Sequence of chain 1.B:
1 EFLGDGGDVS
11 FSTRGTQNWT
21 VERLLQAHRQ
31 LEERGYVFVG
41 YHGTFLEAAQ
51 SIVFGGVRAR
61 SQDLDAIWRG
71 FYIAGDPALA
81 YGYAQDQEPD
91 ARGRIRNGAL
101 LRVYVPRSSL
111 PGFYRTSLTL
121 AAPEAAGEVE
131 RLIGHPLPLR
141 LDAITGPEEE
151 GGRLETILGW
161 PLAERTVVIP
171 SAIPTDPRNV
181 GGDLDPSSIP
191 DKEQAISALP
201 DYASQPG

A protein and the small-molecule ligand that binds it are described below.
Small molecule (SMILES): CN(C)CC(=O)Nc1ccc2[nH]c(=O)c3ccccc3c2c1

Binding-site contacts:
Ligand atom CAE contacts residue TYR83 of chain 1.B at 4.0 Å (hydrophobic).
Ligand atom OAD contacts residue ALA80 of chain 1.B at 3.3 Å.
Ligand atom CAJ contacts residue HIS42 of chain 1.B at 3.6 Å.
Ligand atom CAH contacts residue ALA74 of chain 1.B at 3.9 Å (hydrophobic).
Ligand atom OAD contacts residue HIS42 of chain 1.B at 3.4 Å.
Ligand atom CAJ contacts residue GLY43 of chain 1.B at 3.3 Å.
Ligand atom CAS contacts residue TYR72 of chain 1.B at 3.8 Å (hydrophobic).
Ligand atom CAI contacts residue TYR83 of chain 1.B at 3.6 Å (hydrophobic).
Ligand atom CAQ contacts residue TYR83 of chain 1.B at 3.5 Å (hydrophobic).
Ligand atom CAF contacts residue TYR72 of chain 1.B at 3.7 Å (hydrophobic).
Ligand atom OAD contacts residue TYR41 of chain 1.B at 3.8 Å.
Ligand atom CAR contacts residue TYR83 of chain 1.B at 3.5 Å (hydrophobic).
Ligand atom CAU contacts residue TYR72 of chain 1.B at 4.1 Å (hydrophobic).
Ligand atom CAI contacts residue TYR72 of chain 1.B at 3.2 Å (hydrophobic).
Ligand atom CAQ contacts residue GLY43 of chain 1.B at 3.6 Å.
Ligand atom CAR contacts residue HIS42 of chain 1.B at 3.7 Å.
Ligand atom CAK contacts residue TYR83 of chain 1.B at 3.7 Å (hydrophobic).
Ligand atom CAQ contacts residue TYR72 of chain 1.B at 4.0 Å (hydrophobic).
Ligand atom CAF contacts residue TYR83 of chain 1.B at 3.9 Å (hydrophobic).
Ligand atom CAR contacts residue GLY43 of chain 1.B at 3.5 Å.
Ligand atom CAE contacts residue ILE73 of chain 1.B at 3.5 Å (hydrophobic).
Ligand atom NAN contacts residue GLY43 of chain 1.B at 2.8 Å (h-bond).
Ligand atom CAS contacts residue TYR83 of chain 1.B at 3.5 Å (hydrophobic).
Ligand atom CAK contacts residue TYR72 of chain 1.B at 4.1 Å (hydrophobic).
Ligand atom CAH contacts residue TYR83 of chain 1.B at 3.8 Å (hydrophobic).
Ligand atom NAN contacts residue TYR83 of chain 1.B at 3.3 Å.
Ligand atom CAJ contacts residue TYR83 of chain 1.B at 3.8 Å (hydrophobic).
Ligand atom OAD contacts residue GLY43 of chain 1.B at 2.8 Å (h-bond).
Ligand atom CAH contacts residue ILE73 of chain 1.B at 3.7 Å (hydrophobic).
Ligand atom CAU contacts residue TYR83 of chain 1.B at 3.5 Å (hydrophobic).
Ligand atom OAD contacts residue TYR83 of chain 1.B at 4.0 Å.
Ligand atom CAP contacts residue TYR83 of chain 1.B at 4.1 Å (hydrophobic).
Ligand atom CAE contacts residue LEU79 of chain 1.B at 4.0 Å (hydrophobic).
Ligand atom CAQ contacts residue HIS42 of chain 1.B at 4.1 Å.
Ligand atom CAE contacts residue GLU155 of chain 1.B at 3.9 Å.
Ligand atom CAT contacts residue TYR72 of chain 1.B at 3.7 Å (hydrophobic).
Ligand atom CAF contacts residue GLU155 of chain 1.B at 3.7 Å.
Ligand atom CAT contacts residue TYR83 of chain 1.B at 3.6 Å (hydrophobic).
Ligand atom NAN contacts residue HIS42 of chain 1.B at 3.6 Å (h-bond).
Ligand atom CAE contacts residue ALA74 of chain 1.B at 4.0 Å (hydrophobic).